This small molecule binds to this protein.
Small molecule (SMILES): Nc1nc2c(ncn2[C@@H]2O[C@H](CO[P](=O)(O)O[P](=O)(O)NP(=O)(O)O)[C@@H](O)[C@H]2O)c(=O)[nH]1

Binding-site contacts:
Ligand atom C5 contacts residue ASN116 of chain 1.A at 3.6 Å.
Ligand atom O6 contacts residue ALA146 of chain 1.A at 2.7 Å (h-bond).
Ligand atom C8 contacts residue ALA18 of chain 1.A at 3.5 Å (hydrophobic).
Ligand atom O3G contacts residue MG1 of chain 1.M at 1.8 Å.
Ligand atom C6 contacts residue ASP119 of chain 1.A at 3.6 Å.
Ligand atom N7 contacts residue ALA18 of chain 1.A at 3.6 Å.
Ligand atom PB contacts residue LYS16 of chain 1.A at 3.6 Å.
Ligand atom N1 contacts residue LYS117 of chain 1.A at 3.6 Å.
Ligand atom N3B contacts residue GLY13 of chain 1.A at 3.3 Å (h-bond).
Ligand atom N2 contacts residue ASP119 of chain 1.A at 2.9 Å (salt-bridge).
Ligand atom O2B contacts residue SER17 of chain 1.A at 2.8 Å (h-bond).
Ligand atom O3A contacts residue GLY15 of chain 1.A at 3.1 Å (h-bond).
Ligand atom N1 contacts residue ASP119 of chain 1.A at 2.8 Å (salt-bridge).
Ligand atom PG contacts residue MG1 of chain 1.M at 3.0 Å.
Ligand atom O1A contacts residue ALA18 of chain 1.A at 2.9 Å (h-bond).
Ligand atom O4' contacts residue LYS117 of chain 1.A at 3.0 Å (salt-bridge).
Ligand atom O1A contacts residue GLY15 of chain 1.A at 3.6 Å.
Ligand atom PB contacts residue MG1 of chain 1.M at 3.2 Å.
Ligand atom O1G contacts residue LYS16 of chain 1.A at 2.5 Å (salt-bridge).
Ligand atom O6 contacts residue ASP119 of chain 1.A at 3.5 Å (salt-bridge).
Ligand atom O2G contacts residue CD1 of chain 1.H at 2.5 Å.
Ligand atom N7 contacts residue ASN116 of chain 1.A at 3.0 Å (h-bond).
Ligand atom C6 contacts residue LYS117 of chain 1.A at 3.5 Å.
Ligand atom O1B contacts residue VAL14 of chain 1.A at 3.4 Å (h-bond).
Ligand atom O1G contacts residue GLY60 of chain 1.A at 3.4 Å.
Ligand atom PG contacts residue CD1 of chain 1.H at 3.3 Å.
Ligand atom O2B contacts residue LYS16 of chain 1.A at 3.5 Å (salt-bridge).
Ligand atom O1B contacts residue LYS16 of chain 1.A at 2.9 Å (salt-bridge).
Ligand atom O1B contacts residue GLY13 of chain 1.A at 3.4 Å (h-bond).
Ligand atom O1B contacts residue GLY15 of chain 1.A at 3.2 Å (h-bond).
Ligand atom N2 contacts residue LEU120 of chain 1.A at 3.6 Å.
Ligand atom C5' contacts residue GLY13 of chain 1.A at 3.2 Å.
Ligand atom C5 contacts residue LYS117 of chain 1.A at 3.6 Å.
Ligand atom O6 contacts residue LYS117 of chain 1.A at 3.5 Å.
Ligand atom O6 contacts residue ASN116 of chain 1.A at 3.1 Å (h-bond).
Ligand atom N3B contacts residue MG1 of chain 1.M at 3.2 Å.
Ligand atom O6 contacts residue LYS147 of chain 1.A at 3.3 Å (salt-bridge).
Ligand atom O2B contacts residue MG1 of chain 1.M at 2.1 Å.
Ligand atom O6 contacts residue SER145 of chain 1.A at 3.4 Å.
Ligand atom N3B contacts residue CD1 of chain 1.H at 3.6 Å.

Sequence of chain 1.A:
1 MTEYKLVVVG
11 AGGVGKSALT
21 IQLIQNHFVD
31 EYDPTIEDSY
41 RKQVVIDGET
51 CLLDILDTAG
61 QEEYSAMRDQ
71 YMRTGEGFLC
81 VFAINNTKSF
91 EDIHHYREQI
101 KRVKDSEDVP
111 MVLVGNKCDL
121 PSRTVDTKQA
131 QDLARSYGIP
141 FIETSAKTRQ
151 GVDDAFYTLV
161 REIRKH